Sequence of chain 2.G:
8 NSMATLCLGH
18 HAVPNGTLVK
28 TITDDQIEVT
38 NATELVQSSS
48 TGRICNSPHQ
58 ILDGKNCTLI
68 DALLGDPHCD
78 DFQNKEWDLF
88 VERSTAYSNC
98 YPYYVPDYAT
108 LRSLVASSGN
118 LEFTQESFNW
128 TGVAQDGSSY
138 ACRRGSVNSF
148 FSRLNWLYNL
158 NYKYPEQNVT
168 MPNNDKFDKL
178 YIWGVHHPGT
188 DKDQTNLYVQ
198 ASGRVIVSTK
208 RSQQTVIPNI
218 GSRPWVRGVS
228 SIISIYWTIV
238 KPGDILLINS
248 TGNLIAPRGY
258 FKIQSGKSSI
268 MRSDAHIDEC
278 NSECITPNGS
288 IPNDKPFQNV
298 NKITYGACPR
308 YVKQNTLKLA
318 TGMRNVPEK

The protein below binds the small molecule below.
Small molecule (SMILES): CC(=O)N[C@H]1[C@H](O[C@H]2[C@H](O)[C@@H](NC(C)=O)CO[C@@H]2CO)O[C@H](CO)[C@@H](O)[C@@H]1O

Sequence of chain 3.G:
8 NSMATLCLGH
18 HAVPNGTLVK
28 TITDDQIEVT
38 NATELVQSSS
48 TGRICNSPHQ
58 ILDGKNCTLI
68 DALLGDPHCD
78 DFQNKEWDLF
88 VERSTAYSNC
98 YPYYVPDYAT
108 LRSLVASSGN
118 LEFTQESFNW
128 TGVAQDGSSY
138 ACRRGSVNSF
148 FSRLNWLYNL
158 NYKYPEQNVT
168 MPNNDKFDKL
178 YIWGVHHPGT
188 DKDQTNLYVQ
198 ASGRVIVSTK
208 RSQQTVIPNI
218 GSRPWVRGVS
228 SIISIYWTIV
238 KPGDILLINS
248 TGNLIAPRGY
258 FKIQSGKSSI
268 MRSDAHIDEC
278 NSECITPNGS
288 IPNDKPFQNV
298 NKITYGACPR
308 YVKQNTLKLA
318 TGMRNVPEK

Binding-site contacts:
Ligand atom C3 contacts residue ASN246 of chain 3.G at 3.8 Å.
Ligand atom C8 contacts residue ILE217 of chain 2.G at 3.1 Å (hydrophobic).
Ligand atom O6 contacts residue ASN246 of chain 3.G at 2.7 Å (h-bond).
Ligand atom O5 contacts residue SER219 of chain 2.G at 3.9 Å.
Ligand atom O5 contacts residue ASN246 of chain 3.G at 2.4 Å (h-bond).
Ligand atom C8 contacts residue ASN246 of chain 3.G at 4.1 Å.
Ligand atom O7 contacts residue ASN246 of chain 3.G at 3.8 Å.
Ligand atom C8 contacts residue ARG201 of chain 3.G at 3.2 Å.
Ligand atom C6 contacts residue GLU163 of chain 3.G at 3.6 Å.
Ligand atom C6 contacts residue GLN164 of chain 3.G at 4.2 Å.
Ligand atom C4 contacts residue ASN246 of chain 3.G at 4.0 Å.
Ligand atom C6 contacts residue ASN165 of chain 3.G at 3.3 Å.
Ligand atom C6 contacts residue NAG1 of chain 3.CA at 3.8 Å.
Ligand atom C5 contacts residue GLU163 of chain 3.G at 3.5 Å.
Ligand atom C6 contacts residue ASN246 of chain 3.G at 3.1 Å.
Ligand atom C2 contacts residue ASN246 of chain 3.G at 2.5 Å.
Ligand atom O6 contacts residue NAG1 of chain 3.CA at 3.4 Å (h-bond).
Ligand atom O6 contacts residue ASN165 of chain 3.G at 2.9 Å.
Ligand atom C1 contacts residue ASN246 of chain 3.G at 1.4 Å.
Ligand atom C7 contacts residue ARG201 of chain 3.G at 3.6 Å.
Ligand atom C1 contacts residue GLU163 of chain 3.G at 4.2 Å.
Ligand atom N2 contacts residue THR248 of chain 3.G at 4.0 Å.
Ligand atom O7 contacts residue THR248 of chain 3.G at 3.0 Å.
Ligand atom O7 contacts residue ILE217 of chain 2.G at 4.2 Å.
Ligand atom C5 contacts residue NAG1 of chain 3.CA at 3.8 Å.
Ligand atom O3 contacts residue GLU163 of chain 3.G at 3.2 Å (salt-bridge).
Ligand atom C5 contacts residue ASN246 of chain 3.G at 3.3 Å.
Ligand atom C7 contacts residue THR248 of chain 3.G at 3.9 Å.
Ligand atom O7 contacts residue ARG201 of chain 3.G at 3.1 Å (salt-bridge).
Ligand atom C7 contacts residue ASN246 of chain 3.G at 3.3 Å.
Ligand atom C8 contacts residue GLY218 of chain 2.G at 4.1 Å.
Ligand atom N2 contacts residue NAG1 of chain 3.CA at 3.9 Å.
Ligand atom C6 contacts residue SER219 of chain 2.G at 4.0 Å.
Ligand atom C7 contacts residue ILE217 of chain 2.G at 4.0 Å (hydrophobic).
Ligand atom O6 contacts residue SER219 of chain 2.G at 2.6 Å (h-bond).
Ligand atom N2 contacts residue ASN246 of chain 3.G at 2.9 Å (h-bond).
Ligand atom O7 contacts residue GLU163 of chain 3.G at 3.6 Å.
Ligand atom O5 contacts residue GLU163 of chain 3.G at 3.7 Å.
Ligand atom C2 contacts residue GLN164 of chain 3.G at 4.2 Å.
Ligand atom C8 contacts residue ASN165 of chain 3.G at 4.1 Å.